Binding-site contacts:
Ligand atom C12 contacts residue LEU106 of chain 2.F at 3.3 Å (hydrophobic).
Ligand atom C10 contacts residue ALA203 of chain 2.F at 3.3 Å (hydrophobic).
Ligand atom C20 contacts residue PRO161 of chain 2.F at 3.5 Å (hydrophobic).
Ligand atom C22 contacts residue LEU106 of chain 2.F at 3.8 Å (hydrophobic).
Ligand atom C11 contacts residue ALA203 of chain 2.F at 3.8 Å (hydrophobic).
Ligand atom C6 contacts residue LEU106 of chain 2.F at 3.6 Å (hydrophobic).
Ligand atom C12 contacts residue ALA203 of chain 2.F at 3.4 Å (hydrophobic).
Ligand atom C1 contacts residue NAD1 of chain 2.R at 3.6 Å.
Ligand atom N1 contacts residue LEU106 of chain 2.F at 3.8 Å.
Ligand atom C13 contacts residue TYR153 of chain 2.F at 3.4 Å (hydrophobic).
Ligand atom C6 contacts residue ALA101 of chain 2.F at 3.7 Å (hydrophobic).
Ligand atom C21 contacts residue ASN162 of chain 2.F at 3.2 Å.
Ligand atom C20 contacts residue TYR163 of chain 2.F at 3.6 Å (hydrophobic).
Ligand atom N2 contacts residue PHE100 of chain 2.F at 3.7 Å.
Ligand atom C14 contacts residue NAD1 of chain 2.R at 3.5 Å.
Ligand atom O1 contacts residue NAD1 of chain 2.R at 2.8 Å (h-bond).
Ligand atom C9 contacts residue ALA203 of chain 2.F at 3.3 Å (hydrophobic).
Ligand atom C4 contacts residue LEU106 of chain 2.F at 3.5 Å (hydrophobic).
Ligand atom C13 contacts residue NAD1 of chain 2.R at 3.3 Å.
Ligand atom N4 contacts residue NAD1 of chain 2.R at 3.6 Å.
Ligand atom N1 contacts residue PHE100 of chain 2.F at 3.5 Å.
Ligand atom C23 contacts residue TYR163 of chain 2.F at 3.9 Å (hydrophobic).
Ligand atom O2 contacts residue PHE100 of chain 2.F at 3.4 Å.
Ligand atom C5 contacts residue ALA101 of chain 2.F at 3.5 Å (hydrophobic).
Ligand atom C8 contacts residue SER205 of chain 2.F at 3.7 Å.
Ligand atom C1 contacts residue TYR163 of chain 2.F at 3.7 Å (hydrophobic).
Ligand atom O1 contacts residue TYR163 of chain 2.F at 2.9 Å (h-bond).
Ligand atom C10 contacts residue ILE207 of chain 2.F at 3.5 Å (hydrophobic).
Ligand atom C5 contacts residue LEU106 of chain 2.F at 3.7 Å (hydrophobic).
Ligand atom C10 contacts residue SER205 of chain 2.F at 3.8 Å.
Ligand atom C11 contacts residue LEU106 of chain 2.F at 3.4 Å (hydrophobic).
Ligand atom C5 contacts residue PHE100 of chain 2.F at 3.5 Å (hydrophobic).
Ligand atom C20 contacts residue ASN162 of chain 2.F at 3.7 Å.
Ligand atom C7 contacts residue PHE100 of chain 2.F at 3.8 Å (hydrophobic).
Ligand atom C9 contacts residue SER205 of chain 2.F at 3.5 Å.
Ligand atom C21 contacts residue TYR163 of chain 2.F at 3.7 Å (hydrophobic).
Ligand atom N1 contacts residue ALA101 of chain 2.F at 3.1 Å (h-bond).
Ligand atom N2 contacts residue ALA101 of chain 2.F at 3.2 Å (h-bond).
Ligand atom N3 contacts residue SER205 of chain 2.F at 3.9 Å.
Ligand atom C13 contacts residue TYR163 of chain 2.F at 3.8 Å (hydrophobic).

This protein binds this small molecule.
Small molecule (SMILES): Cc1c(CN(C)C(=O)/C=C/c2cnc3c(c2)CC[C@@H](N)C(=O)N3)oc2ccccc12

Sequence of chain 2.F:
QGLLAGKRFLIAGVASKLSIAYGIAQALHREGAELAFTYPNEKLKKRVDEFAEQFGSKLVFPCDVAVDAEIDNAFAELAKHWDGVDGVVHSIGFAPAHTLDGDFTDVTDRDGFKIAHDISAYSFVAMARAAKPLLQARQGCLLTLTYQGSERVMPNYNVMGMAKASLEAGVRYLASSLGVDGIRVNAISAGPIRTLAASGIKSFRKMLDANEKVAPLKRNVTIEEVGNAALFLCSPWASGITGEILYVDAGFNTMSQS